The small molecule below binds the protein below.
Small molecule (SMILES): CC[C@H](C)[C@H](NC(=O)[C@H](CC(C)C)NC(=O)[C@H](CO)NC(=O)CNC(=O)[C@@H](NC(=O)[C@@H](N)[C@@H](C)O)C(C)C)C(=O)N[C@H](C=O)CCC(N)=O

Binding-site contacts:
Ligand atom CB contacts residue ASP243 of chain 5.C at 3.9 Å.
Ligand atom O contacts residue ASP243 of chain 5.C at 4.3 Å.
Ligand atom C contacts residue PRO43 of chain 5.C at 4.5 Å (hydrophobic).
Ligand atom CA contacts residue ASP243 of chain 5.C at 4.2 Å.
Ligand atom O contacts residue ARG36 of chain 5.C at 2.9 Å (salt-bridge).
Ligand atom CG1 contacts residue ASP243 of chain 5.C at 3.3 Å.
Ligand atom OG contacts residue ARG35 of chain 5.C at 4.2 Å.
Ligand atom CA contacts residue ARG29 of chain 5.C at 4.2 Å.
Ligand atom O contacts residue PRO43 of chain 5.C at 3.7 Å.
Ligand atom CG2 contacts residue ARG35 of chain 5.C at 3.9 Å.
Ligand atom CB contacts residue ASP243 of chain 5.C at 4.2 Å.
Ligand atom O contacts residue ARG35 of chain 5.C at 3.3 Å (salt-bridge).
Ligand atom O contacts residue ARG35 of chain 5.C at 2.9 Å (salt-bridge).
Ligand atom O contacts residue ILE25 of chain 5.C at 3.8 Å.
Ligand atom C contacts residue ARG35 of chain 5.C at 3.5 Å.
Ligand atom N contacts residue ARG35 of chain 5.C at 4.1 Å.
Ligand atom OG contacts residue PHE244 of chain 5.C at 3.7 Å.
Ligand atom C contacts residue ASP243 of chain 5.C at 4.4 Å.
Ligand atom CG2 contacts residue GLU245 of chain 5.C at 3.4 Å.
Ligand atom CD1 contacts residue ARG29 of chain 5.C at 3.6 Å.
Ligand atom CA contacts residue ARG35 of chain 5.C at 4.5 Å.
Ligand atom N contacts residue ARG35 of chain 5.C at 4.1 Å.
Ligand atom N contacts residue ASP243 of chain 5.C at 3.3 Å (salt-bridge).
Ligand atom CG2 contacts residue PRO43 of chain 5.C at 4.3 Å (hydrophobic).
Ligand atom CG2 contacts residue ARG36 of chain 5.C at 3.8 Å.
Ligand atom O contacts residue ASP243 of chain 5.C at 4.3 Å.
Ligand atom C contacts residue ARG29 of chain 5.C at 3.9 Å.
Ligand atom C contacts residue ARG36 of chain 5.C at 3.2 Å.
Ligand atom C contacts residue ARG35 of chain 5.C at 3.7 Å.
Ligand atom CB contacts residue ARG35 of chain 5.C at 3.8 Å.
Ligand atom CA contacts residue ASP243 of chain 5.C at 3.3 Å.
Ligand atom CD2 contacts residue ARG29 of chain 5.C at 3.8 Å.
Ligand atom N contacts residue ARG35 of chain 5.C at 4.4 Å.
Ligand atom O contacts residue ARG29 of chain 5.C at 3.0 Å (salt-bridge).
Ligand atom CG1 contacts residue ARG35 of chain 5.C at 4.4 Å.
Ligand atom O contacts residue PHE37 of chain 5.C at 3.8 Å.
Ligand atom O contacts residue ARG29 of chain 5.C at 4.2 Å.
Ligand atom CB contacts residue ARG35 of chain 5.C at 3.4 Å.
Ligand atom N contacts residue ASP243 of chain 5.C at 3.8 Å.
Ligand atom C contacts residue ASP243 of chain 5.C at 3.5 Å.

Sequence of chain 5.C:
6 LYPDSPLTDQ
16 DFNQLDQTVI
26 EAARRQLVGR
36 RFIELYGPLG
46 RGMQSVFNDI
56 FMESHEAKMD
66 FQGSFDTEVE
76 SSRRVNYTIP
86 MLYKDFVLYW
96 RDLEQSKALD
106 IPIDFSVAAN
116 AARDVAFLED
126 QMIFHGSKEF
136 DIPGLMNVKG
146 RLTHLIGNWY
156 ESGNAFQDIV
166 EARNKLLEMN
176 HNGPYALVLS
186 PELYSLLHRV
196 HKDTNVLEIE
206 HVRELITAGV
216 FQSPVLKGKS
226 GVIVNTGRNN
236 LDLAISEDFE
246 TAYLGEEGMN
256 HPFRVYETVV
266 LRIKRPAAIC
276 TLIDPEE